This protein binds this small molecule.
Small molecule (SMILES): [H]/N=C1\N[C@](C)(C(C)C)CC(=O)N1[C@H](c1ccccc1)c1cccc(C(=O)N[C@@H](C)c2ccccc2)c1

Sequence of chain 1.B:
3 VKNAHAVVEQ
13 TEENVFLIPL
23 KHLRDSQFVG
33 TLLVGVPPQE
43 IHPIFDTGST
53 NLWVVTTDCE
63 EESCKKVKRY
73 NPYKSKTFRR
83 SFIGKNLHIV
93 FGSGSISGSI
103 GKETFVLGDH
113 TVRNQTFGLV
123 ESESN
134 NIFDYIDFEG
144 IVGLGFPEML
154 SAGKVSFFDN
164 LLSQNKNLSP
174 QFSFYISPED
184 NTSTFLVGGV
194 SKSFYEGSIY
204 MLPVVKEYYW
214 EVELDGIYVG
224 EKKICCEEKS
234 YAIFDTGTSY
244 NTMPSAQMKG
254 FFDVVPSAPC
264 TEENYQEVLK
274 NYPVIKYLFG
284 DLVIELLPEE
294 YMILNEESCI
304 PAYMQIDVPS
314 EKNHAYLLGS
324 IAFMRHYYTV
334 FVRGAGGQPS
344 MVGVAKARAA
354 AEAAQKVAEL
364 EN

Binding-site contacts:
Ligand atom C19 contacts residue ASP238 of chain 1.B at 3.5 Å.
Ligand atom C17 contacts residue ILE309 of chain 1.B at 3.7 Å (hydrophobic).
Ligand atom C04 contacts residue THR241 of chain 1.B at 3.9 Å.
Ligand atom C08 contacts residue GLY240 of chain 1.B at 3.5 Å.
Ligand atom C29 contacts residue ASP48 of chain 1.B at 3.6 Å.
Ligand atom C12 contacts residue ILE139 of chain 1.B at 3.6 Å (hydrophobic).
Ligand atom C05 contacts residue GLY240 of chain 1.B at 3.7 Å.
Ligand atom C18 contacts residue LEU320 of chain 1.B at 3.7 Å (hydrophobic).
Ligand atom C07 contacts residue GLY240 of chain 1.B at 3.9 Å.
Ligand atom C21 contacts residue ASP238 of chain 1.B at 3.9 Å.
Ligand atom C23 contacts residue ILE309 of chain 1.B at 3.7 Å (hydrophobic).
Ligand atom C14 contacts residue ILE46 of chain 1.B at 3.7 Å (hydrophobic).
Ligand atom C05 contacts residue THR241 of chain 1.B at 4.0 Å.
Ligand atom C01 contacts residue ASP48 of chain 1.B at 3.9 Å.
Ligand atom C18 contacts residue THR241 of chain 1.B at 3.9 Å.
Ligand atom C03 contacts residue ASP238 of chain 1.B at 3.4 Å.
Ligand atom N04 contacts residue GLY240 of chain 1.B at 3.5 Å.
Ligand atom C22 contacts residue TYR212 of chain 1.B at 3.7 Å (hydrophobic).
Ligand atom C13 contacts residue ILE46 of chain 1.B at 3.6 Å (hydrophobic).
Ligand atom C21 contacts residue TYR212 of chain 1.B at 3.3 Å (hydrophobic).
Ligand atom C30 contacts residue ILE46 of chain 1.B at 3.9 Å (hydrophobic).
Ligand atom C15 contacts residue GLY240 of chain 1.B at 3.1 Å.
Ligand atom C13 contacts residue PHE141 of chain 1.B at 3.9 Å (hydrophobic).
Ligand atom O02 contacts residue PHE93 of chain 1.B at 3.7 Å.
Ligand atom N04 contacts residue ASP48 of chain 1.B at 2.8 Å (salt-bridge).
Ligand atom C20 contacts residue ASP238 of chain 1.B at 2.9 Å.
Ligand atom C19 contacts residue LEU320 of chain 1.B at 3.8 Å (hydrophobic).
Ligand atom C02 contacts residue ASP238 of chain 1.B at 3.7 Å.
Ligand atom C02 contacts residue ASP48 of chain 1.B at 3.3 Å.
Ligand atom C12 contacts residue PHE141 of chain 1.B at 3.9 Å (hydrophobic).
Ligand atom N01 contacts residue ASP48 of chain 1.B at 2.8 Å (salt-bridge).
Ligand atom C16 contacts residue THR241 of chain 1.B at 3.6 Å.
Ligand atom N02 contacts residue ASP238 of chain 1.B at 4.0 Å.
Ligand atom C13 contacts residue GLN29 of chain 1.B at 3.9 Å.
Ligand atom C17 contacts residue THR241 of chain 1.B at 3.6 Å.
Ligand atom N04 contacts residue ASP238 of chain 1.B at 2.8 Å (salt-bridge).
Ligand atom C26 contacts residue PHE93 of chain 1.B at 3.9 Å (hydrophobic).
Ligand atom N03 contacts residue GLY240 of chain 1.B at 2.9 Å (h-bond).
Ligand atom C11 contacts residue ILE139 of chain 1.B at 3.7 Å (hydrophobic).
Ligand atom C29 contacts residue ILE144 of chain 1.B at 3.3 Å (hydrophobic).